This small molecule binds to this protein.
Small molecule (SMILES): CC(=O)N[C@H]1[C@H](O[C@H]2[C@H](O)[C@@H](NC(C)=O)CO[C@@H]2CO)O[C@H](CO)[C@@H](O[C@@H]2O[C@H](CO)[C@@H](O)[C@H](O)[C@@H]2O)[C@@H]1O

Sequence of chain 1.C:
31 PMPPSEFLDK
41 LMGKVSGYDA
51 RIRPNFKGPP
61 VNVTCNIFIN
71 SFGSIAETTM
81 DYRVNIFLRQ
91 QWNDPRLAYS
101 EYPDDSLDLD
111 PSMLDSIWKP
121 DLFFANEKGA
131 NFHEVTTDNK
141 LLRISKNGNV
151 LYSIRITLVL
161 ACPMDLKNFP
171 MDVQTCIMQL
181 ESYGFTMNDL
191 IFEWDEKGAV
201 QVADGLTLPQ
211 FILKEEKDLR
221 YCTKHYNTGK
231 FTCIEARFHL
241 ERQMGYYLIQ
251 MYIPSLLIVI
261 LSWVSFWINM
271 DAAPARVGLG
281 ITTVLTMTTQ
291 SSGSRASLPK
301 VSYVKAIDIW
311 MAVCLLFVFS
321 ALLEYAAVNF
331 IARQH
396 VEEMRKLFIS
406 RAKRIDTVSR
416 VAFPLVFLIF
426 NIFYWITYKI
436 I

Binding-site contacts:
Ligand atom C8 contacts residue ASN55 of chain 1.C at 3.9 Å.
Ligand atom C5 contacts residue ASN62 of chain 1.C at 3.7 Å.
Ligand atom N2 contacts residue PRO59 of chain 1.C at 3.9 Å.
Ligand atom C1 contacts residue PRO60 of chain 1.C at 4.4 Å (hydrophobic).
Ligand atom O3 contacts residue PRO59 of chain 1.C at 4.3 Å.
Ligand atom O7 contacts residue ASN62 of chain 1.C at 3.6 Å.
Ligand atom C4 contacts residue ASN62 of chain 1.C at 4.2 Å.
Ligand atom C3 contacts residue PRO59 of chain 1.C at 4.3 Å (hydrophobic).
Ligand atom C8 contacts residue PRO59 of chain 1.C at 4.0 Å (hydrophobic).
Ligand atom C8 contacts residue PRO60 of chain 1.C at 4.1 Å (hydrophobic).
Ligand atom C3 contacts residue ASN62 of chain 1.C at 3.8 Å.
Ligand atom C7 contacts residue ASN62 of chain 1.C at 3.5 Å.
Ligand atom O5 contacts residue ASN62 of chain 1.C at 2.4 Å (h-bond).
Ligand atom N2 contacts residue PRO60 of chain 1.C at 3.8 Å.
Ligand atom C2 contacts residue ASN62 of chain 1.C at 2.5 Å.
Ligand atom C7 contacts residue PRO60 of chain 1.C at 4.4 Å (hydrophobic).
Ligand atom N2 contacts residue ASN62 of chain 1.C at 2.9 Å (h-bond).
Ligand atom C1 contacts residue ASN62 of chain 1.C at 1.4 Å.